Binding-site contacts:
Ligand atom O6 contacts residue LYS181 of chain 2.E at 3.2 Å (salt-bridge).
Ligand atom O3P contacts residue THR69 of chain 1.A at 2.6 Å (h-bond).
Ligand atom O4 contacts residue SER382 of chain 2.E at 3.1 Å.
Ligand atom O6P contacts residue SER382 of chain 2.E at 3.1 Å (h-bond).
Ligand atom O6 contacts residue ASN127 of chain 1.A at 2.9 Å (h-bond).
Ligand atom O4P contacts residue ARG298 of chain 2.E at 3.0 Å (salt-bridge).
Ligand atom C3 contacts residue MG1 of chain 2.S at 3.3 Å.
Ligand atom C contacts residue MG1 of chain 2.S at 3.0 Å.
Ligand atom O2 contacts residue ASP207 of chain 2.E at 3.3 Å (salt-bridge).
Ligand atom O2 contacts residue MG1 of chain 2.S at 2.3 Å.
Ligand atom O3 contacts residue KCX205 of chain 2.E at 2.6 Å (h-bond).
Ligand atom O7 contacts residue GLU64 of chain 1.A at 3.4 Å (salt-bridge).
Ligand atom O4 contacts residue GLY383 of chain 2.E at 3.0 Å.
Ligand atom O2 contacts residue KCX205 of chain 2.E at 3.3 Å (h-bond).
Ligand atom O3 contacts residue GLU208 of chain 2.E at 3.1 Å (salt-bridge).
Ligand atom O5 contacts residue LEU338 of chain 2.E at 3.4 Å.
Ligand atom C3 contacts residue KCX205 of chain 2.E at 3.2 Å.
Ligand atom O4 contacts residue LEU338 of chain 2.E at 3.4 Å.
Ligand atom O3P contacts residue GLY406 of chain 2.E at 3.4 Å.
Ligand atom O1P contacts residue TRP70 of chain 1.A at 3.3 Å.
Ligand atom C2 contacts residue MG1 of chain 2.S at 3.0 Å.
Ligand atom O1P contacts residue LYS337 of chain 2.E at 2.7 Å (salt-bridge).
Ligand atom O6 contacts residue GLU208 of chain 2.E at 3.2 Å (salt-bridge).
Ligand atom O5P contacts residue ARG298 of chain 2.E at 3.0 Å (salt-bridge).
Ligand atom O2 contacts residue THR177 of chain 2.E at 3.1 Å (h-bond).
Ligand atom O2P contacts residue GLY406 of chain 2.E at 2.9 Å (h-bond).
Ligand atom O3 contacts residue MG1 of chain 2.S at 2.4 Å.
Ligand atom O2 contacts residue LYS179 of chain 2.E at 2.9 Å (salt-bridge).
Ligand atom O1P contacts residue THR69 of chain 1.A at 3.2 Å (h-bond).
Ligand atom O7 contacts residue LYS337 of chain 2.E at 2.8 Å (salt-bridge).
Ligand atom O3 contacts residue HIS297 of chain 2.E at 3.1 Å (h-bond).
Ligand atom O6 contacts residue ASP207 of chain 2.E at 3.1 Å (salt-bridge).
Ligand atom O1P contacts residue GLY384 of chain 2.E at 2.8 Å (h-bond).
Ligand atom O4P contacts residue HIS330 of chain 2.E at 3.2 Å (h-bond).
Ligand atom O6P contacts residue HIS330 of chain 2.E at 2.8 Å (h-bond).
Ligand atom O6 contacts residue MG1 of chain 2.S at 2.2 Å.
Ligand atom O1 contacts residue LYS179 of chain 2.E at 3.2 Å (salt-bridge).
Ligand atom O6 contacts residue LYS179 of chain 2.E at 3.3 Å (salt-bridge).
Ligand atom O3P contacts residue LYS179 of chain 2.E at 3.3 Å.
Ligand atom O3P contacts residue GLY407 of chain 2.E at 2.6 Å (h-bond).

Sequence of chain 2.E:
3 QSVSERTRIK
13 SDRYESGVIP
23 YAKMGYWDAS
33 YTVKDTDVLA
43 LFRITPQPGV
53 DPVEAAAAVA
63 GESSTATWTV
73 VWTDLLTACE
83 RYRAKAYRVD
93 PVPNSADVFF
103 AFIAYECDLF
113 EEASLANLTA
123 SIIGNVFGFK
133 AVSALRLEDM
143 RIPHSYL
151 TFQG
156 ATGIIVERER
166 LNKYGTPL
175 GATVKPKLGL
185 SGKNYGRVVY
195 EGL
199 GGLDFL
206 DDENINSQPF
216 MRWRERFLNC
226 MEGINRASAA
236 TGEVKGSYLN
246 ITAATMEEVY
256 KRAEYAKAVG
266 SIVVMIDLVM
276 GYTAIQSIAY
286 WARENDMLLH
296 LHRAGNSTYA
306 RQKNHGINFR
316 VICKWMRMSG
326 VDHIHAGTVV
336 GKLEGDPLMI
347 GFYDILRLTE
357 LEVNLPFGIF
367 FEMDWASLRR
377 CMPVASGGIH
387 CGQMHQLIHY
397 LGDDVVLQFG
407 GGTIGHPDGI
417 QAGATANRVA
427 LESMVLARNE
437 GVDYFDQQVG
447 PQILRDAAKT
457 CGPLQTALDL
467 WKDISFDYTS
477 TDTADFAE

Sequence of chain 1.A:
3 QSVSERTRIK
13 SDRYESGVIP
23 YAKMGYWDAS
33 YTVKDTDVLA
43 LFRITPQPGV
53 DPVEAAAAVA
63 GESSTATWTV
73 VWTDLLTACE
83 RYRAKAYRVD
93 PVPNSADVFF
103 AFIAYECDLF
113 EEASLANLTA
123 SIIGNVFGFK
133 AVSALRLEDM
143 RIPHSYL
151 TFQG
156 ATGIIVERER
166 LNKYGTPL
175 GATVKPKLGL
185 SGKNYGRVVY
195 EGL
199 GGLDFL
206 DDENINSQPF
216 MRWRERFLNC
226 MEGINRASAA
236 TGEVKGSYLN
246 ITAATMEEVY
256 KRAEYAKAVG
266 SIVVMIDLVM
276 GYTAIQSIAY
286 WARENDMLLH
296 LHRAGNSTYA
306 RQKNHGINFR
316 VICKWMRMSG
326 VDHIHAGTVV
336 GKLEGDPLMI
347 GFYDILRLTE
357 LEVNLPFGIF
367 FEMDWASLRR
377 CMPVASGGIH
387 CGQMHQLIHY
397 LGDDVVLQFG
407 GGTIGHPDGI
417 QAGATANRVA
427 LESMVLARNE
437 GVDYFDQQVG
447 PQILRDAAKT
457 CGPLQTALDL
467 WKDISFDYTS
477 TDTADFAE

This small molecule binds to this protein.
Small molecule (SMILES): O=C(O)[C@@](O)(COP(=O)(O)O)[C@H](O)[C@H](O)COP(=O)(O)O